Sequence of chain 1.D:
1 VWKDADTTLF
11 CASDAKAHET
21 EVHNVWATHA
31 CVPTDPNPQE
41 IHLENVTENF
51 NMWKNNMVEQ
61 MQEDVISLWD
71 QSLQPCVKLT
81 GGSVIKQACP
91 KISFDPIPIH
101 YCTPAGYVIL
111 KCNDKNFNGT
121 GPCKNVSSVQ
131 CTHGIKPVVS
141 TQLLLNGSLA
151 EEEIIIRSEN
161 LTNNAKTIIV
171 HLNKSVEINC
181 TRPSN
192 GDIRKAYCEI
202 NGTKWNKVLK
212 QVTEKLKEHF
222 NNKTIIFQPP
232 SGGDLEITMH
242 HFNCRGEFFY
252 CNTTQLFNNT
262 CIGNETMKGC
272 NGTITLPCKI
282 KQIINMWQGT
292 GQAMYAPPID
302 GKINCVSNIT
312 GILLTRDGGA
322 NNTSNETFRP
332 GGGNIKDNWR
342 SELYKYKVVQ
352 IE

A small-molecule ligand and the protein it binds are described below.
Small molecule (SMILES): CC(=O)N[C@@H]1[C@@H](O)[C@H](O)[C@@H](CO)O[C@H]1O

Binding-site contacts:
Ligand atom C5 contacts residue ASN179 of chain 1.D at 3.6 Å.
Ligand atom C4 contacts residue LYS303 of chain 1.D at 4.2 Å.
Ligand atom C6 contacts residue THR181 of chain 1.D at 2.8 Å.
Ligand atom C1 contacts residue ASN305 of chain 1.D at 4.1 Å.
Ligand atom C2 contacts residue ASN179 of chain 1.D at 2.5 Å.
Ligand atom C6 contacts residue ASN305 of chain 1.D at 3.7 Å.
Ligand atom O6 contacts residue THR181 of chain 1.D at 2.3 Å (h-bond).
Ligand atom C5 contacts residue ASN305 of chain 1.D at 3.3 Å.
Ligand atom C5 contacts residue THR181 of chain 1.D at 3.3 Å.
Ligand atom O6 contacts residue ASN179 of chain 1.D at 4.3 Å.
Ligand atom O6 contacts residue ASN305 of chain 1.D at 3.9 Å.
Ligand atom C8 contacts residue ASN179 of chain 1.D at 4.3 Å.
Ligand atom N2 contacts residue ASN179 of chain 1.D at 2.9 Å (h-bond).
Ligand atom C1 contacts residue ASN179 of chain 1.D at 1.4 Å.
Ligand atom O7 contacts residue ASN179 of chain 1.D at 3.0 Å (h-bond).
Ligand atom O5 contacts residue THR181 of chain 1.D at 3.4 Å (h-bond).
Ligand atom C7 contacts residue ASN179 of chain 1.D at 3.1 Å.
Ligand atom O5 contacts residue ASN179 of chain 1.D at 2.4 Å (h-bond).
Ligand atom C3 contacts residue ASN179 of chain 1.D at 3.8 Å.
Ligand atom O4 contacts residue LYS303 of chain 1.D at 2.8 Å (salt-bridge).
Ligand atom C4 contacts residue ASN179 of chain 1.D at 4.3 Å.
Ligand atom O5 contacts residue ASN305 of chain 1.D at 3.5 Å (h-bond).
Ligand atom O6 contacts residue TYR198 of chain 1.D at 4.2 Å.